This protein binds this small molecule.
Small molecule (SMILES): Cc1cn([C@H]2C[C@H](O[P](=O)(O)OC[C@H]3O[C@@H](n4cnc5c(N)ncnc54)C[C@@H]3O[P](=O)(O)OC[C@H]3O[C@@H](n4ccc(N)nc4=O)C[C@@H]3O)[C@@H](CO[P](=O)(O)O[C@H]3C[C@H](n4cc(C)c(=O)[nH]c4=O)O[C@@H]3CO[P](=O)(O)O[C@H]3C[C@H](n4cnc5c(N)ncnc54)O[C@@H]3CO[P](=O)(O)O[C@H]3C[C@H](n4cc(C)c(=O)[nH]c4=O)O[C@@H]3CO[P](=O)(O)O[C@H]3C[C@H](n4cnc5c(N)ncnc54)O[C@@H]3CO[P](=O)(O)O[C@H]3C[C@H](n4cnc5c(N)ncnc54)O[C@@H]3CO)O2)c(=O)[nH]c1=O

Sequence of chain 1.D:
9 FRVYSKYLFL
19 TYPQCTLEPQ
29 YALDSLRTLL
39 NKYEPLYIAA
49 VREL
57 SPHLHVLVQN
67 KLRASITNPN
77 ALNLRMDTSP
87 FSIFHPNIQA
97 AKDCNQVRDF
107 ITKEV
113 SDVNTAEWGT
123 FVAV

Binding-site contacts:
Ligand atom OP1 contacts residue GLN22 of chain 1.D at 3.2 Å (h-bond).
Ligand atom N3 contacts residue HIS91 of chain 1.D at 3.2 Å (h-bond).
Ligand atom N3 contacts residue LYS98 of chain 1.D at 3.1 Å (salt-bridge).
Ligand atom C2 contacts residue PRO92 of chain 1.D at 3.2 Å (hydrophobic).
Ligand atom O3' contacts residue MN1 of chain 1.G at 3.5 Å.
Ligand atom C1' contacts residue THR19 of chain 1.D at 3.4 Å.
Ligand atom O4' contacts residue PRO75 of chain 1.D at 3.2 Å.
Ligand atom C2 contacts residue HIS91 of chain 1.D at 3.5 Å.
Ligand atom C4' contacts residue HIS91 of chain 1.D at 3.6 Å.
Ligand atom N3 contacts residue ASN93 of chain 1.D at 3.5 Å.
Ligand atom N6 contacts residue ASN93 of chain 1.D at 3.2 Å (h-bond).
Ligand atom N3 contacts residue THR19 of chain 1.D at 3.4 Å.
Ligand atom N6 contacts residue ILE94 of chain 1.D at 3.4 Å (h-bond).
Ligand atom O3' contacts residue PHE17 of chain 1.D at 3.6 Å.
Ligand atom C5 contacts residue PHE9 of chain 1.D at 3.5 Å (hydrophobic).
Ligand atom OP1 contacts residue PHE106 of chain 1.D at 3.5 Å.
Ligand atom O4' contacts residue HIS91 of chain 1.D at 3.5 Å.
Ligand atom O2 contacts residue PRO21 of chain 1.D at 3.0 Å.
Ligand atom OP1 contacts residue SER57 of chain 1.D at 3.2 Å (h-bond).
Ligand atom C1' contacts residue PRO75 of chain 1.D at 3.5 Å (hydrophobic).
Ligand atom O3' contacts residue HIS59 of chain 1.D at 3.3 Å.
Ligand atom O5' contacts residue HIS61 of chain 1.D at 3.2 Å.
Ligand atom C2 contacts residue ASN93 of chain 1.D at 3.4 Å.
Ligand atom OP1 contacts residue HIS61 of chain 1.D at 3.1 Å (h-bond).
Ligand atom N1 contacts residue ILE94 of chain 1.D at 2.9 Å (h-bond).
Ligand atom OP1 contacts residue GLU110 of chain 1.D at 2.7 Å (salt-bridge).
Ligand atom O2 contacts residue VAL103 of chain 1.D at 3.4 Å.
Ligand atom O2 contacts residue ASP99 of chain 1.D at 3.2 Å (salt-bridge).
Ligand atom N9 contacts residue ASN93 of chain 1.D at 3.5 Å (h-bond).
Ligand atom OP1 contacts residue MN1 of chain 1.G at 1.9 Å.
Ligand atom O4' contacts residue HIS91 of chain 1.D at 2.9 Å (h-bond).
Ligand atom N7 contacts residue PHE9 of chain 1.D at 3.5 Å.
Ligand atom C1' contacts residue HIS91 of chain 1.D at 3.6 Å.
Ligand atom OP1 contacts residue HIS59 of chain 1.D at 3.1 Å (h-bond).
Ligand atom N1 contacts residue ASN93 of chain 1.D at 3.0 Å (h-bond).
Ligand atom N4 contacts residue ALA96 of chain 1.D at 3.1 Å (h-bond).
Ligand atom P contacts residue MN1 of chain 1.G at 3.2 Å.
Ligand atom C6 contacts residue PHE9 of chain 1.D at 3.5 Å (hydrophobic).
Ligand atom N4 contacts residue GLN95 of chain 1.D at 3.2 Å (h-bond).
Ligand atom C4 contacts residue ASN93 of chain 1.D at 3.5 Å.